Binding-site contacts:
Ligand atom PAT contacts residue ASP137 of chain 2.A at 3.7 Å.
Ligand atom C6 contacts residue PHE186 of chain 2.A at 3.5 Å (hydrophobic).
Ligand atom O6 contacts residue LYS185 of chain 2.A at 3.7 Å.
Ligand atom OAD contacts residue ASP137 of chain 2.A at 3.1 Å.
Ligand atom N2 contacts residue LEU192 of chain 2.A at 3.5 Å.
Ligand atom C2 contacts residue VAL187 of chain 2.A at 3.4 Å (hydrophobic).
Ligand atom N2 contacts residue VAL187 of chain 2.A at 3.1 Å (h-bond).
Ligand atom C6 contacts residue LYS165 of chain 2.A at 3.4 Å.
Ligand atom CAI contacts residue ASP107 of chain 2.A at 3.1 Å.
Ligand atom OAC contacts residue GLY139 of chain 2.A at 2.7 Å (h-bond).
Ligand atom PAT contacts residue THR138 of chain 2.A at 3.6 Å.
Ligand atom O6 contacts residue PHE186 of chain 2.A at 3.4 Å.
Ligand atom C2 contacts residue PHE186 of chain 2.A at 3.5 Å (hydrophobic).
Ligand atom O6 contacts residue ILE135 of chain 2.A at 3.8 Å.
Ligand atom N3 contacts residue PHE186 of chain 2.A at 3.8 Å.
Ligand atom N2 contacts residue PHE186 of chain 2.A at 3.7 Å.
Ligand atom OAD contacts residue THR138 of chain 2.A at 2.9 Å (h-bond).
Ligand atom PAT contacts residue GLY139 of chain 2.A at 3.6 Å.
Ligand atom C6 contacts residue ILE135 of chain 2.A at 3.7 Å (hydrophobic).
Ligand atom O6 contacts residue VAL187 of chain 2.A at 3.2 Å (h-bond).
Ligand atom C4 contacts residue PHE186 of chain 2.A at 3.8 Å (hydrophobic).
Ligand atom C6 contacts residue VAL187 of chain 2.A at 3.9 Å (hydrophobic).
Ligand atom CAJ contacts residue THR141 of chain 2.A at 3.7 Å.
Ligand atom OAE contacts residue LYS140 of chain 2.A at 3.6 Å.
Ligand atom OAC contacts residue ILE136 of chain 2.A at 3.7 Å.
Ligand atom C5 contacts residue PHE186 of chain 2.A at 3.7 Å (hydrophobic).
Ligand atom OAC contacts residue ASP137 of chain 2.A at 2.8 Å (salt-bridge).
Ligand atom OAC contacts residue THR138 of chain 2.A at 3.4 Å (h-bond).
Ligand atom OAD contacts residue GLY139 of chain 2.A at 3.9 Å.
Ligand atom N7 contacts residue LYS165 of chain 2.A at 3.2 Å (salt-bridge).
Ligand atom N7 contacts residue ASP137 of chain 2.A at 3.7 Å.
Ligand atom OAE contacts residue THR138 of chain 2.A at 3.7 Å.
Ligand atom N1 contacts residue VAL187 of chain 2.A at 2.8 Å (h-bond).
Ligand atom OAE contacts residue THR141 of chain 2.A at 2.6 Å (h-bond).
Ligand atom OAE contacts residue THR110 of chain 2.A at 3.4 Å.
Ligand atom O6 contacts residue LYS165 of chain 2.A at 2.4 Å (salt-bridge).
Ligand atom N1 contacts residue PHE186 of chain 2.A at 3.6 Å.
Ligand atom C8 contacts residue ASP137 of chain 2.A at 3.5 Å.
Ligand atom C5 contacts residue LYS165 of chain 2.A at 3.6 Å.
Ligand atom PAT contacts residue THR141 of chain 2.A at 3.8 Å.

Sequence of chain 2.A:
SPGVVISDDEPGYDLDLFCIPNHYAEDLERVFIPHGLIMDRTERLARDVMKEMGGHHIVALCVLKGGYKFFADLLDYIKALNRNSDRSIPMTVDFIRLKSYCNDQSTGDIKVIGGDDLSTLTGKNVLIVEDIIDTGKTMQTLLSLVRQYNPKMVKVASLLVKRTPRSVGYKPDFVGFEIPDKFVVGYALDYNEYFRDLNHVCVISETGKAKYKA

The small molecule below binds the protein below.
Small molecule (SMILES): Nc1nc2c(ncn2CCOCCP(=O)(O)O)c(=O)[nH]1